Binding-site contacts:
Ligand atom O1 contacts residue ARG86 of chain 1.A at 4.0 Å.
Ligand atom O2 contacts residue LEU30 of chain 1.A at 4.3 Å.
Ligand atom O4 contacts residue ARG157 of chain 1.A at 4.3 Å.
Ligand atom O3 contacts residue TYR35 of chain 1.A at 3.8 Å.
Ligand atom O1 contacts residue SO41 of chain 1.D at 2.7 Å (h-bond).
Ligand atom C6 contacts residue TRP182 of chain 1.A at 4.4 Å (hydrophobic).
Ligand atom O1 contacts residue TRP182 of chain 1.A at 4.1 Å.
Ligand atom O2 contacts residue TYR35 of chain 1.A at 4.2 Å.
Ligand atom C1 contacts residue TYR84 of chain 1.A at 4.2 Å (hydrophobic).
Ligand atom C1 contacts residue ARG86 of chain 1.A at 4.3 Å.
Ligand atom C1 contacts residue SO41 of chain 1.D at 3.4 Å.
Ligand atom C5 contacts residue TRP182 of chain 1.A at 3.9 Å (hydrophobic).
Ligand atom C1 contacts residue LEU30 of chain 1.A at 3.7 Å (hydrophobic).
Ligand atom C2 contacts residue SO41 of chain 1.D at 4.3 Å.
Ligand atom C3 contacts residue SO41 of chain 1.D at 4.3 Å.
Ligand atom O4 contacts residue ASP236 of chain 1.A at 4.4 Å.
Ligand atom O6 contacts residue TRP182 of chain 1.A at 3.9 Å.
Ligand atom O5 contacts residue TRP182 of chain 1.A at 4.3 Å.
Ligand atom C6 contacts residue HIS32 of chain 1.A at 4.3 Å.
Ligand atom C4 contacts residue TYR35 of chain 1.A at 4.2 Å (hydrophobic).
Ligand atom O2 contacts residue TYR84 of chain 1.A at 4.0 Å.
Ligand atom C6 contacts residue ASN208 of chain 1.A at 4.4 Å.
Ligand atom O6 contacts residue HIS32 of chain 1.A at 3.9 Å.
Ligand atom O4 contacts residue TRP182 of chain 1.A at 4.0 Å.
Ligand atom O3 contacts residue SO41 of chain 1.D at 3.7 Å.
Ligand atom C1 contacts residue SER151 of chain 1.A at 4.3 Å.
Ligand atom O3 contacts residue TYR84 of chain 1.A at 3.7 Å.
Ligand atom O1 contacts residue SER151 of chain 1.A at 2.9 Å (h-bond).

Sequence of chain 1.A:
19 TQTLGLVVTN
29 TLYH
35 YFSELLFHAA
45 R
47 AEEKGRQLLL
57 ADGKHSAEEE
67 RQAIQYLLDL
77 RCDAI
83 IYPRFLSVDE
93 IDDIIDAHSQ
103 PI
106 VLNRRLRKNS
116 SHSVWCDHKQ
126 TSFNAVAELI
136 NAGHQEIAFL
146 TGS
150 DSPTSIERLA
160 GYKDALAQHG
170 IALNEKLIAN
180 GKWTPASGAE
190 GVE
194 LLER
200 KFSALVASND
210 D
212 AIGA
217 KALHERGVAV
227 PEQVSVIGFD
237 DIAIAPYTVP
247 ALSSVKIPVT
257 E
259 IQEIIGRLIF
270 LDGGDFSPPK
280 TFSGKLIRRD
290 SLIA

The protein below binds the small molecule below.
Small molecule (SMILES): OC[C@H]1O[C@](O)(CO)[C@@H](O)[C@@H]1O